Binding-site contacts:
Ligand atom C7 contacts residue THR545 of chain 2.B at 4.2 Å.
Ligand atom C5 contacts residue EDO1 of chain 2.PA at 4.0 Å.
Ligand atom C4 contacts residue ASN555 of chain 2.B at 4.2 Å.
Ligand atom C2 contacts residue ASN555 of chain 2.B at 2.5 Å.
Ligand atom C3 contacts residue ASN555 of chain 2.B at 3.9 Å.
Ligand atom C1 contacts residue ASN555 of chain 2.B at 1.5 Å.
Ligand atom C6 contacts residue EDO1 of chain 2.PA at 3.6 Å.
Ligand atom C5 contacts residue ASN555 of chain 2.B at 3.6 Å.
Ligand atom O6 contacts residue EDO1 of chain 2.PA at 3.2 Å (h-bond).
Ligand atom N2 contacts residue ASN555 of chain 2.B at 3.1 Å (h-bond).
Ligand atom C8 contacts residue THR545 of chain 2.B at 3.6 Å.
Ligand atom O6 contacts residue LYS551 of chain 2.B at 4.2 Å.
Ligand atom O7 contacts residue THR545 of chain 2.B at 3.5 Å (h-bond).
Ligand atom O5 contacts residue EDO1 of chain 2.PA at 3.2 Å.
Ligand atom O7 contacts residue LYS551 of chain 2.B at 4.5 Å.
Ligand atom C7 contacts residue ASN555 of chain 2.B at 3.6 Å.
Ligand atom O7 contacts residue ASN555 of chain 2.B at 3.7 Å.
Ligand atom O5 contacts residue ASN555 of chain 2.B at 2.3 Å (h-bond).
Ligand atom C1 contacts residue EDO1 of chain 2.PA at 4.1 Å.

A protein and the small-molecule ligand that binds it are described below.
Small molecule (SMILES): CC(=O)N[C@@H]1[C@@H](O)[C@H](O)[C@@H](CO)O[C@H]1O

Sequence of chain 2.B:
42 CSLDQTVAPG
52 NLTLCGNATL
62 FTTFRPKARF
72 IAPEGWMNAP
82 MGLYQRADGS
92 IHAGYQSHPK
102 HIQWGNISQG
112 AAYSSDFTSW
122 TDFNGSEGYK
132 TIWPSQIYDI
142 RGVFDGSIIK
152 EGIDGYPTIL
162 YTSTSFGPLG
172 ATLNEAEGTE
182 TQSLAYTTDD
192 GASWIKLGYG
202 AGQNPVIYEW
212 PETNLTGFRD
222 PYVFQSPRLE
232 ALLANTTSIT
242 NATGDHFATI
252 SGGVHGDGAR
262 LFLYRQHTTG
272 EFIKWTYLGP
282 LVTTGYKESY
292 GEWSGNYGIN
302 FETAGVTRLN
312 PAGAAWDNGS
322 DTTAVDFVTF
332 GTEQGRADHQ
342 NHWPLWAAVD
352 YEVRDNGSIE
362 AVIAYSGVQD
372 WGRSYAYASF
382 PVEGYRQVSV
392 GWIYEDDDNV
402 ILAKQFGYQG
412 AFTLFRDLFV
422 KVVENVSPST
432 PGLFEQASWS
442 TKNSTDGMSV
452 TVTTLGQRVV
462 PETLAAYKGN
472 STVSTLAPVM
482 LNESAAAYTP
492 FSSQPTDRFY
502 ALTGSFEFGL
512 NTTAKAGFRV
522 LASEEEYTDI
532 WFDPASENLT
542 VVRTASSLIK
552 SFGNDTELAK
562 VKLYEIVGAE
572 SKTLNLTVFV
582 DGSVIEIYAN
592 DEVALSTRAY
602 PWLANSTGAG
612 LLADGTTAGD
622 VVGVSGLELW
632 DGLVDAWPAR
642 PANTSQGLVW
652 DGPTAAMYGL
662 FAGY